Binding-site contacts:
Ligand atom O7 contacts residue LEU190 of chain 1.A at 3.2 Å.
Ligand atom C2 contacts residue ASN240 of chain 1.A at 2.8 Å.
Ligand atom C8 contacts residue LEU190 of chain 1.A at 3.1 Å (hydrophobic).
Ligand atom C7 contacts residue GLN192 of chain 1.A at 4.4 Å.
Ligand atom C4 contacts residue ASN240 of chain 1.A at 4.4 Å.
Ligand atom C7 contacts residue LEU190 of chain 1.A at 3.8 Å (hydrophobic).
Ligand atom C8 contacts residue ASN240 of chain 1.A at 4.3 Å.
Ligand atom C5 contacts residue ASN240 of chain 1.A at 3.6 Å.
Ligand atom C1 contacts residue ASN240 of chain 1.A at 1.5 Å.
Ligand atom C8 contacts residue GLN192 of chain 1.A at 3.0 Å.
Ligand atom C3 contacts residue ASN240 of chain 1.A at 4.0 Å.
Ligand atom O7 contacts residue ASN240 of chain 1.A at 3.7 Å.
Ligand atom N2 contacts residue ASN240 of chain 1.A at 3.3 Å (h-bond).
Ligand atom C8 contacts residue VAL239 of chain 1.A at 4.3 Å (hydrophobic).
Ligand atom O5 contacts residue ASN240 of chain 1.A at 2.3 Å (h-bond).
Ligand atom C7 contacts residue ASN240 of chain 1.A at 3.7 Å.

Sequence of chain 1.A:
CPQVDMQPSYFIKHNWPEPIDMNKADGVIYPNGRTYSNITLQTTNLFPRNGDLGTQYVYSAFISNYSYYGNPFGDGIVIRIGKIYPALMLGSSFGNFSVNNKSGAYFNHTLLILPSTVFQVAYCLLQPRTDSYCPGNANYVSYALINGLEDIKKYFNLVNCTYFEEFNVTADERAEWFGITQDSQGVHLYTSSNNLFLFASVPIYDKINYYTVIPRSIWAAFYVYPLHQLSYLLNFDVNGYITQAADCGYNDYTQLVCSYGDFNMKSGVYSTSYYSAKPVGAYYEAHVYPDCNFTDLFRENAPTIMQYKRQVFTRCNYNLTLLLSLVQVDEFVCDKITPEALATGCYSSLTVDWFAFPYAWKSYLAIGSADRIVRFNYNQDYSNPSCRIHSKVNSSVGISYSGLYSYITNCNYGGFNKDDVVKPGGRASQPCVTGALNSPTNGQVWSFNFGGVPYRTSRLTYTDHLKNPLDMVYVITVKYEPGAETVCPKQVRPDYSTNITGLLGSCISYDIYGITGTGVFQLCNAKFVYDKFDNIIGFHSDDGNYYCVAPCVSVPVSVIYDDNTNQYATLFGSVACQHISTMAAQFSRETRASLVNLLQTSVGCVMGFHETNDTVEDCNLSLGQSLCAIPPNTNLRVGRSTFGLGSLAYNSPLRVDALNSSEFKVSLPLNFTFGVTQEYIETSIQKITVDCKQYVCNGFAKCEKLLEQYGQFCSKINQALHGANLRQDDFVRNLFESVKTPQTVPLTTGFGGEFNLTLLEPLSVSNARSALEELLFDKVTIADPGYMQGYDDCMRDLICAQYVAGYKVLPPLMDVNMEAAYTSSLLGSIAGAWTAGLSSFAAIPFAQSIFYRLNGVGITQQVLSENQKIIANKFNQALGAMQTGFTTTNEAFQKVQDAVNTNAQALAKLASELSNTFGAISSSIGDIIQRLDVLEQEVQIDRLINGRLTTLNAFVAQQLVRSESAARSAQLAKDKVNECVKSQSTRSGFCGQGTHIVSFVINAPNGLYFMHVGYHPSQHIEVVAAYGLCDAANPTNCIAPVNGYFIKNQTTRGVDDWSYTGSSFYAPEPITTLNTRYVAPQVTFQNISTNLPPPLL

A small-molecule ligand and the protein it binds are described below.
Small molecule (SMILES): CC(=O)N[C@@H]1[C@@H](O)[C@H](O)[C@@H](CO)O[C@H]1O